Sequence of chain 2.E:
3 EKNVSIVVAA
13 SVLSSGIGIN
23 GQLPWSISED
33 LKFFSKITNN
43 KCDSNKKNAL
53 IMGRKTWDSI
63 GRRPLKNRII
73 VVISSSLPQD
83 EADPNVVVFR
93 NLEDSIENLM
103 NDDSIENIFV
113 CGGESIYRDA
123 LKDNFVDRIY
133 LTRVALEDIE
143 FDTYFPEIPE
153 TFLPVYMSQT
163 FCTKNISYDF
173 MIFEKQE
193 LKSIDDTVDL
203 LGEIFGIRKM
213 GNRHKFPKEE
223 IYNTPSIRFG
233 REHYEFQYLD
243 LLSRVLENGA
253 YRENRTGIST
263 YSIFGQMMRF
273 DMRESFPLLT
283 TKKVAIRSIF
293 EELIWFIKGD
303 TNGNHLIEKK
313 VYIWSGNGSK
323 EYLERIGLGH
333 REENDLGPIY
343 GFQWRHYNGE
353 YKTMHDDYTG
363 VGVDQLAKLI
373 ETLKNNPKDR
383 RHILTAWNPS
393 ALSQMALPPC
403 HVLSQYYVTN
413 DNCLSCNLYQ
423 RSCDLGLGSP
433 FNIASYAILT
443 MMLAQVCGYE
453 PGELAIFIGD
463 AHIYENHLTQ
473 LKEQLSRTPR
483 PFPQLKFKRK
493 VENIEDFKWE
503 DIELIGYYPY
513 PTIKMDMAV

Binding-site contacts:
Ligand atom O1 contacts residue ARG70 of chain 2.E at 2.6 Å (salt-bridge).
Ligand atom C7 contacts residue LEU25 of chain 2.E at 3.5 Å (hydrophobic).
Ligand atom N8 contacts residue LEU33 of chain 2.E at 3.6 Å.
Ligand atom O1 contacts residue PHE36 of chain 2.E at 3.6 Å.
Ligand atom O1 contacts residue SER37 of chain 2.E at 3.5 Å.
Ligand atom CB contacts residue SER37 of chain 2.E at 3.7 Å.
Ligand atom CT contacts residue ARG70 of chain 2.E at 3.2 Å.
Ligand atom NA4 contacts residue VAL9 of chain 2.E at 3.0 Å (h-bond).
Ligand atom N1 contacts residue ALA11 of chain 2.E at 3.8 Å.
Ligand atom NA4 contacts residue TYR119 of chain 2.E at 3.6 Å.
Ligand atom CM contacts residue SER61 of chain 2.E at 3.7 Å.
Ligand atom N3 contacts residue PHE36 of chain 2.E at 3.6 Å.
Ligand atom C2 contacts residue ALA11 of chain 2.E at 3.8 Å (hydrophobic).
Ligand atom C14 contacts residue ILE62 of chain 2.E at 3.6 Å (hydrophobic).
Ligand atom NA4 contacts residue NDP1 of chain 2.V at 3.4 Å (h-bond).
Ligand atom N5 contacts residue NDP1 of chain 2.V at 3.5 Å.
Ligand atom C4 contacts residue PHE36 of chain 2.E at 3.5 Å (hydrophobic).
Ligand atom O2 contacts residue SER37 of chain 2.E at 2.8 Å (h-bond).
Ligand atom N3 contacts residue VAL9 of chain 2.E at 3.6 Å.
Ligand atom NA4 contacts residue PHE36 of chain 2.E at 3.6 Å.
Ligand atom N3 contacts residue VAL10 of chain 2.E at 3.7 Å.
Ligand atom C4A contacts residue NDP1 of chain 2.V at 3.4 Å.
Ligand atom NA2 contacts residue THR134 of chain 2.E at 3.7 Å.
Ligand atom NA2 contacts residue ASP32 of chain 2.E at 3.1 Å (salt-bridge).
Ligand atom N10 contacts residue ILE62 of chain 2.E at 3.8 Å.
Ligand atom O2 contacts residue ARG70 of chain 2.E at 2.6 Å (salt-bridge).
Ligand atom NA2 contacts residue VAL10 of chain 2.E at 3.7 Å.
Ligand atom C7 contacts residue LEU33 of chain 2.E at 3.8 Å (hydrophobic).
Ligand atom N3 contacts residue NDP1 of chain 2.V at 3.5 Å (h-bond).
Ligand atom NA4 contacts residue CYS113 of chain 2.E at 3.4 Å.
Ligand atom C15 contacts residue ILE62 of chain 2.E at 3.6 Å (hydrophobic).
Ligand atom C4 contacts residue VAL9 of chain 2.E at 3.8 Å (hydrophobic).
Ligand atom C4 contacts residue NDP1 of chain 2.V at 3.1 Å.
Ligand atom C8A contacts residue ASP32 of chain 2.E at 3.8 Å.
Ligand atom OE2 contacts residue LEU33 of chain 2.E at 3.2 Å.
Ligand atom CT contacts residue SER37 of chain 2.E at 3.4 Å.
Ligand atom NA2 contacts residue ALA11 of chain 2.E at 3.6 Å.
Ligand atom N1 contacts residue ASP32 of chain 2.E at 2.9 Å (salt-bridge).
Ligand atom N3 contacts residue ALA11 of chain 2.E at 3.9 Å.
Ligand atom C2 contacts residue ASP32 of chain 2.E at 3.6 Å.

This small molecule binds to this protein.
Small molecule (SMILES): CN(Cc1cnc2nc(N)nc(N)c2n1)c1ccc(C(=O)N[C@@H](CCC(=O)O)C(=O)O)cc1